Sequence of chain 1.C:
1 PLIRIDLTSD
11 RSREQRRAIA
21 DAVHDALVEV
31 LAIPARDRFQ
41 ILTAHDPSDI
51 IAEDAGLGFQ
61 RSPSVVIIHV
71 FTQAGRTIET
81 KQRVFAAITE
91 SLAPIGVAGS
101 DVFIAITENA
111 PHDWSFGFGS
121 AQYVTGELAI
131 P

Binding-site contacts:
Ligand atom CAJ contacts residue LEU2 of chain 1.C at 4.3 Å (hydrophobic).
Ligand atom CAJ contacts residue TRP114 of chain 1.C at 3.8 Å (hydrophobic).
Ligand atom OAL contacts residue PRO1 of chain 1.C at 4.4 Å.
Ligand atom CAK contacts residue TRP114 of chain 1.C at 3.5 Å (hydrophobic).
Ligand atom OAL contacts residue GLN73 of chain 1.C at 2.8 Å (h-bond).
Ligand atom OAL contacts residue PHE116 of chain 1.C at 4.3 Å.
Ligand atom CAJ contacts residue PHE116 of chain 1.C at 4.2 Å (hydrophobic).
Ligand atom OAL contacts residue TYR123 of chain 1.C at 3.3 Å (h-bond).
Ligand atom OAI contacts residue ASP37 of chain 1.C at 2.5 Å (salt-bridge).
Ligand atom CAH contacts residue LEU2 of chain 1.C at 4.5 Å (hydrophobic).
Ligand atom OAM contacts residue PHE71 of chain 1.C at 4.3 Å.
Ligand atom OAM contacts residue THR72 of chain 1.C at 2.8 Å (h-bond).
Ligand atom CAK contacts residue TYR123 of chain 1.C at 4.2 Å (hydrophobic).
Ligand atom OAI contacts residue TYR123 of chain 1.C at 3.9 Å.
Ligand atom CAH contacts residue PRO1 of chain 1.C at 1.4 Å (hydrophobic).
Ligand atom CAK contacts residue GLN73 of chain 1.C at 3.7 Å.
Ligand atom CAK contacts residue THR72 of chain 1.C at 4.1 Å.
Ligand atom CAJ contacts residue PRO1 of chain 1.C at 2.5 Å (hydrophobic).
Ligand atom CAK contacts residue PRO1 of chain 1.C at 3.4 Å (hydrophobic).
Ligand atom OAI contacts residue PHE116 of chain 1.C at 4.2 Å.
Ligand atom OAM contacts residue TRP114 of chain 1.C at 3.8 Å.
Ligand atom OAL contacts residue TRP114 of chain 1.C at 3.5 Å (h-bond).
Ligand atom OAM contacts residue GLN73 of chain 1.C at 3.0 Å (h-bond).
Ligand atom OAM contacts residue PRO1 of chain 1.C at 3.5 Å.
Ligand atom OAI contacts residue PRO1 of chain 1.C at 2.1 Å (h-bond).
Ligand atom CAH contacts residue ASP37 of chain 1.C at 3.5 Å.

The protein below binds the small molecule below.
Small molecule (SMILES): O=C(O)CC(=O)Cl